Sequence of chain 1.A:
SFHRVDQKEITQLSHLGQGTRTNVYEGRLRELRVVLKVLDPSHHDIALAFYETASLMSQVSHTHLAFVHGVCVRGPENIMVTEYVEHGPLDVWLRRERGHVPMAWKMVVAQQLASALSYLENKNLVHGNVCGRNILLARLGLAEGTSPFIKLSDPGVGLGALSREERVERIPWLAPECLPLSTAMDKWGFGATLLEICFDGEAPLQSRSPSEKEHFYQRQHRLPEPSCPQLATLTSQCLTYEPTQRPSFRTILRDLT

Binding-site contacts:
Ligand atom C4 contacts residue LEU189 of chain 1.A at 3.7 Å (hydrophobic).
Ligand atom C18 contacts residue VAL138 of chain 1.A at 3.7 Å (hydrophobic).
Ligand atom O2 contacts residue LYS90 of chain 1.A at 3.7 Å.
Ligand atom C20 contacts residue GLU139 of chain 1.A at 3.7 Å.
Ligand atom C16 contacts residue GLY46 of chain 1.A at 3.4 Å.
Ligand atom C19 contacts residue TYR137 of chain 1.A at 3.1 Å (hydrophobic).
Ligand atom C13 contacts residue ARG186 of chain 1.A at 3.4 Å.
Ligand atom C14 contacts residue GLN45 of chain 1.A at 3.5 Å.
Ligand atom O3 contacts residue GLY141 of chain 1.A at 3.7 Å.
Ligand atom C21 contacts residue GLU136 of chain 1.A at 3.5 Å.
Ligand atom N4 contacts residue LEU189 of chain 1.A at 3.6 Å.
Ligand atom C15 contacts residue GLY46 of chain 1.A at 3.6 Å.
Ligand atom C13 contacts residue ASN187 of chain 1.A at 3.5 Å.
Ligand atom C18 contacts residue GLU139 of chain 1.A at 3.4 Å.
Ligand atom N1 contacts residue GLU136 of chain 1.A at 3.3 Å (salt-bridge).
Ligand atom C20 contacts residue HIS140 of chain 1.A at 3.6 Å.
Ligand atom N1 contacts residue VAL138 of chain 1.A at 3.3 Å (h-bond).
Ligand atom N3 contacts residue VAL138 of chain 1.A at 2.9 Å (h-bond).
Ligand atom C17 contacts residue GLY141 of chain 1.A at 3.4 Å.
Ligand atom C5 contacts residue LEU189 of chain 1.A at 3.4 Å (hydrophobic).
Ligand atom C18 contacts residue GLY141 of chain 1.A at 3.5 Å.
Ligand atom N1 contacts residue VAL88 of chain 1.A at 3.5 Å.
Ligand atom N6 contacts residue ARG186 of chain 1.A at 3.1 Å (salt-bridge).
Ligand atom C6 contacts residue VAL51 of chain 1.A at 3.6 Å (hydrophobic).
Ligand atom O1 contacts residue LEU189 of chain 1.A at 3.6 Å.
Ligand atom C21 contacts residue ALA119 of chain 1.A at 3.6 Å (hydrophobic).
Ligand atom O1 contacts residue SER206 of chain 1.A at 3.2 Å (h-bond).
Ligand atom C14 contacts residue ARG186 of chain 1.A at 3.4 Å.
Ligand atom C7 contacts residue VAL51 of chain 1.A at 3.6 Å (hydrophobic).
Ligand atom N2 contacts residue VAL88 of chain 1.A at 3.6 Å.
Ligand atom C20 contacts residue GLY141 of chain 1.A at 3.5 Å.
Ligand atom C2 contacts residue VAL138 of chain 1.A at 3.5 Å (hydrophobic).
Ligand atom N4 contacts residue GLU136 of chain 1.A at 2.9 Å (salt-bridge).
Ligand atom C15 contacts residue GLN45 of chain 1.A at 3.6 Å.
Ligand atom N2 contacts residue VAL138 of chain 1.A at 2.9 Å (h-bond).
Ligand atom O1 contacts residue LYS90 of chain 1.A at 2.8 Å (salt-bridge).
Ligand atom C17 contacts residue VAL138 of chain 1.A at 3.7 Å (hydrophobic).
Ligand atom N4 contacts residue THR135 of chain 1.A at 3.6 Å.
Ligand atom C21 contacts residue THR135 of chain 1.A at 3.0 Å.
Ligand atom C18 contacts residue TYR137 of chain 1.A at 3.4 Å (hydrophobic).

A small-molecule ligand and the protein it binds are described below.
Small molecule (SMILES): CNC(=O)c1nnc(NC(=O)C2CC2)cc1Nc1cccc(-c2ncccn2)c1OC